Sequence of chain 1.C:
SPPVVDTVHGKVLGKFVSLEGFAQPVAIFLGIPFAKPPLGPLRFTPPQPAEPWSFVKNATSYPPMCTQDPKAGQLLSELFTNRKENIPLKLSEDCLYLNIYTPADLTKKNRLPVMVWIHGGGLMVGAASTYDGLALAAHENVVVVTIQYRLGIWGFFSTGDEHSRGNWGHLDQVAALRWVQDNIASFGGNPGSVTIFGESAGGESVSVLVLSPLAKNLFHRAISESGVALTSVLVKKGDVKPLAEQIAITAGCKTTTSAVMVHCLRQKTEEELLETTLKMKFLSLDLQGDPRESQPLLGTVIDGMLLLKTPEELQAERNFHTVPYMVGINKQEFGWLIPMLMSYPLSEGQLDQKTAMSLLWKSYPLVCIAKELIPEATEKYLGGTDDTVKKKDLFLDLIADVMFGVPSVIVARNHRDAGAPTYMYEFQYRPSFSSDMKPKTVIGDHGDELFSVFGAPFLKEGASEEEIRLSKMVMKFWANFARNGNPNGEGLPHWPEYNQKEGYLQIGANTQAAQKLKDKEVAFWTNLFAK

Binding-site contacts:
Ligand atom C5 contacts residue ASN61 of chain 1.C at 2.9 Å.
Ligand atom C2 contacts residue ASN61 of chain 1.C at 2.5 Å.
Ligand atom C6 contacts residue ASN61 of chain 1.C at 4.2 Å.
Ligand atom C4 contacts residue THR63 of chain 1.C at 4.1 Å.
Ligand atom C8 contacts residue ASN61 of chain 1.C at 4.2 Å.
Ligand atom C4 contacts residue ASN61 of chain 1.C at 3.6 Å.
Ligand atom C1 contacts residue ASN61 of chain 1.C at 1.4 Å.
Ligand atom C3 contacts residue THR63 of chain 1.C at 4.5 Å.
Ligand atom O3 contacts residue ASN61 of chain 1.C at 4.4 Å.
Ligand atom O5 contacts residue THR63 of chain 1.C at 3.6 Å (h-bond).
Ligand atom C6 contacts residue THR63 of chain 1.C at 3.5 Å.
Ligand atom O5 contacts residue ASN61 of chain 1.C at 2.4 Å (h-bond).
Ligand atom C3 contacts residue ASN61 of chain 1.C at 3.1 Å.
Ligand atom O4 contacts residue THR63 of chain 1.C at 4.4 Å.
Ligand atom N2 contacts residue ASN61 of chain 1.C at 2.7 Å (h-bond).
Ligand atom C5 contacts residue THR63 of chain 1.C at 3.0 Å.
Ligand atom C1 contacts residue THR63 of chain 1.C at 3.9 Å.
Ligand atom C7 contacts residue ASN61 of chain 1.C at 3.7 Å.

This protein binds this small molecule.
Small molecule (SMILES): CC(=O)N[C@@H]1[C@@H](O)[C@H](O)[C@@H](CO)O[C@H]1O